Sequence of chain 1.A:
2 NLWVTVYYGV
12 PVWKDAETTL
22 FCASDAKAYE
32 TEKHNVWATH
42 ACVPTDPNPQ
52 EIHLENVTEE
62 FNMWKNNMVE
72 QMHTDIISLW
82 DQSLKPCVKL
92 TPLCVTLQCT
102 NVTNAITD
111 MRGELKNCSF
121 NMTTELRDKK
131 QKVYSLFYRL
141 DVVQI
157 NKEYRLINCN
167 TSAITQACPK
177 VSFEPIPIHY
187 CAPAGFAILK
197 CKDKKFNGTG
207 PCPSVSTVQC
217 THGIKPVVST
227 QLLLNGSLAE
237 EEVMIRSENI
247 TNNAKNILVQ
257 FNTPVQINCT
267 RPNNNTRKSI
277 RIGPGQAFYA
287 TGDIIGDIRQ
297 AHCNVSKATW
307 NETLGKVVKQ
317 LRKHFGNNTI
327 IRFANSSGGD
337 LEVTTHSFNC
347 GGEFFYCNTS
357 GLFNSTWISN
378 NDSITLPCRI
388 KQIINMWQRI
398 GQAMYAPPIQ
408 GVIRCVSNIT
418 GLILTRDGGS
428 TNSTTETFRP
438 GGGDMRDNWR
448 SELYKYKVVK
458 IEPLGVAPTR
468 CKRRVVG

Binding-site contacts:
Ligand atom C4 contacts residue ASN264 of chain 1.A at 4.2 Å.
Ligand atom C8 contacts residue ASN264 of chain 1.A at 4.2 Å.
Ligand atom C8 contacts residue GLN262 of chain 1.A at 4.1 Å.
Ligand atom C3 contacts residue ASN264 of chain 1.A at 3.6 Å.
Ligand atom C5 contacts residue ASN264 of chain 1.A at 3.8 Å.
Ligand atom N2 contacts residue GLN262 of chain 1.A at 4.1 Å.
Ligand atom C2 contacts residue ASN264 of chain 1.A at 2.3 Å.
Ligand atom C2 contacts residue GLN262 of chain 1.A at 4.2 Å.
Ligand atom O5 contacts residue ASN264 of chain 1.A at 2.5 Å (h-bond).
Ligand atom O3 contacts residue GLN262 of chain 1.A at 4.1 Å.
Ligand atom C5 contacts residue GLN262 of chain 1.A at 4.4 Å.
Ligand atom C1 contacts residue GLN262 of chain 1.A at 4.3 Å.
Ligand atom C7 contacts residue ASN264 of chain 1.A at 3.2 Å.
Ligand atom N2 contacts residue ASN264 of chain 1.A at 2.6 Å (h-bond).
Ligand atom O4 contacts residue GLN262 of chain 1.A at 4.2 Å.
Ligand atom O7 contacts residue ASN264 of chain 1.A at 3.3 Å (h-bond).
Ligand atom C3 contacts residue GLN262 of chain 1.A at 3.5 Å.
Ligand atom C1 contacts residue ASN264 of chain 1.A at 1.5 Å.
Ligand atom C8 contacts residue SER302 of chain 1.A at 4.2 Å.
Ligand atom C4 contacts residue GLN262 of chain 1.A at 4.3 Å.
Ligand atom C8 contacts residue ASN300 of chain 1.A at 4.3 Å.

A small-molecule ligand and the protein it binds are described below.
Small molecule (SMILES): CC(=O)N[C@H]1[C@H](O[C@H]2[C@H](O)[C@@H](NC(C)=O)CO[C@@H]2CO)O[C@H](CO)[C@@H](O)[C@@H]1O